A small-molecule ligand and the protein it binds are described below.
Small molecule (SMILES): CC(=O)N[C@@H]1[C@@H](O)[C@H](O)[C@@H](CO)O[C@H]1O

Sequence of chain 1.B:
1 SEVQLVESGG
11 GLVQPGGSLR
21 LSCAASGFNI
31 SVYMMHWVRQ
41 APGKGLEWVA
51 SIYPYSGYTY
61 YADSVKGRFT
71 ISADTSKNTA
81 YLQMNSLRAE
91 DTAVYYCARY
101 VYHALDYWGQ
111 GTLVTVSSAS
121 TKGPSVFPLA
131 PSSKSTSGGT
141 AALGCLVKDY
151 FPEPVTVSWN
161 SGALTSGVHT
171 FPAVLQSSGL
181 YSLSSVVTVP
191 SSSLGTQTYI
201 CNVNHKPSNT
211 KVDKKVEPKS

Sequence of chain 1.C:
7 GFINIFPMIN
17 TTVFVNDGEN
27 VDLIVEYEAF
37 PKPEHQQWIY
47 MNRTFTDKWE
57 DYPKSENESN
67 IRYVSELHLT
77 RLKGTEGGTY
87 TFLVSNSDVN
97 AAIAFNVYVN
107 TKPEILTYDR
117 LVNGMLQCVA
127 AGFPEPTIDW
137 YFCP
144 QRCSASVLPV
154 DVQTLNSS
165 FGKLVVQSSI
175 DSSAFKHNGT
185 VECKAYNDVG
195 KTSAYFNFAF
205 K

Binding-site contacts:
Ligand atom C3 contacts residue ASN16 of chain 1.C at 3.6 Å.
Ligand atom C8 contacts residue TYR55 of chain 1.B at 3.6 Å (hydrophobic).
Ligand atom O6 contacts residue ASN29 of chain 1.B at 4.3 Å.
Ligand atom C7 contacts residue THR75 of chain 1.B at 3.9 Å.
Ligand atom O5 contacts residue SER31 of chain 1.B at 4.4 Å.
Ligand atom N2 contacts residue ASN16 of chain 1.C at 2.7 Å (h-bond).
Ligand atom O7 contacts residue SER31 of chain 1.B at 3.5 Å.
Ligand atom O5 contacts residue ASN16 of chain 1.C at 2.4 Å (h-bond).
Ligand atom O7 contacts residue ASN16 of chain 1.C at 3.8 Å.
Ligand atom C7 contacts residue SER31 of chain 1.B at 4.2 Å.
Ligand atom C6 contacts residue THR18 of chain 1.C at 4.0 Å.
Ligand atom C1 contacts residue THR18 of chain 1.C at 4.2 Å.
Ligand atom C7 contacts residue ASN16 of chain 1.C at 3.5 Å.
Ligand atom C1 contacts residue ASN16 of chain 1.C at 1.4 Å.
Ligand atom O7 contacts residue TYR55 of chain 1.B at 4.4 Å.
Ligand atom O6 contacts residue THR18 of chain 1.C at 4.3 Å.
Ligand atom C8 contacts residue THR75 of chain 1.B at 4.0 Å.
Ligand atom C2 contacts residue SER31 of chain 1.B at 4.2 Å.
Ligand atom C6 contacts residue PHE20 of chain 1.C at 3.6 Å (hydrophobic).
Ligand atom O5 contacts residue THR18 of chain 1.C at 3.5 Å (h-bond).
Ligand atom C1 contacts residue TYR55 of chain 1.B at 4.4 Å (hydrophobic).
Ligand atom C5 contacts residue ASN16 of chain 1.C at 3.7 Å.
Ligand atom C7 contacts residue TYR55 of chain 1.B at 3.8 Å (hydrophobic).
Ligand atom O7 contacts residue THR75 of chain 1.B at 3.1 Å (h-bond).
Ligand atom C2 contacts residue ASN16 of chain 1.C at 2.3 Å.
Ligand atom N2 contacts residue TYR55 of chain 1.B at 3.8 Å.
Ligand atom C5 contacts residue THR18 of chain 1.C at 4.2 Å.
Ligand atom C1 contacts residue SER31 of chain 1.B at 4.3 Å.
Ligand atom C4 contacts residue ASN16 of chain 1.C at 4.1 Å.
Ligand atom O6 contacts residue PHE20 of chain 1.C at 3.6 Å.